The small molecule below binds the protein below.
Small molecule (SMILES): CC(=O)N[C@H]1[C@H](O[C@H]2[C@H](O)[C@@H](NC(C)=O)CO[C@@H]2CO)O[C@H](CO)[C@@H](O)[C@@H]1O

Sequence of chain 4.A:
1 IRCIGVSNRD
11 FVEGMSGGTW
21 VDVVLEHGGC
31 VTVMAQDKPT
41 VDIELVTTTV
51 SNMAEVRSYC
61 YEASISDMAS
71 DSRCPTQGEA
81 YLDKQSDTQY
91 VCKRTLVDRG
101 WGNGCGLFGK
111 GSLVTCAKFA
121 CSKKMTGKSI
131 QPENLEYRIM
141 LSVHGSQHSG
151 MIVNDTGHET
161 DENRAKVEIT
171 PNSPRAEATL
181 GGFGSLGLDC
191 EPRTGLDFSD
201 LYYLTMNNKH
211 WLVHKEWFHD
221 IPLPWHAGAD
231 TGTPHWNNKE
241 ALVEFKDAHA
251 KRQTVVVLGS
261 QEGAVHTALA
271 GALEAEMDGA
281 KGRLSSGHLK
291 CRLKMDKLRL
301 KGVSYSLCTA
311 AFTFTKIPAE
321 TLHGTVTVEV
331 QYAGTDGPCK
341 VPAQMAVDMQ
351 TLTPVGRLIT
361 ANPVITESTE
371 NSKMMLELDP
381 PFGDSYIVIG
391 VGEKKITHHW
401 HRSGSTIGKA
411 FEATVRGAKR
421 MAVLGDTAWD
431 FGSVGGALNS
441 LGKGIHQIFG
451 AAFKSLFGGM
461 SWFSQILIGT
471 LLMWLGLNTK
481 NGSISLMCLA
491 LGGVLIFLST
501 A

Binding-site contacts:
Ligand atom C1 contacts residue ASN154 of chain 4.A at 3.0 Å.
Ligand atom O5 contacts residue ASN154 of chain 4.A at 4.0 Å.
Ligand atom O5 contacts residue THR156 of chain 4.A at 4.2 Å.
Ligand atom C3 contacts residue THR156 of chain 4.A at 4.0 Å.
Ligand atom O7 contacts residue ASN154 of chain 4.A at 3.3 Å (h-bond).
Ligand atom C2 contacts residue ASN154 of chain 4.A at 4.0 Å.
Ligand atom O7 contacts residue GLY150 of chain 4.A at 3.4 Å (h-bond).
Ligand atom C8 contacts residue ASN154 of chain 4.A at 3.9 Å.
Ligand atom C7 contacts residue ASN154 of chain 4.A at 3.5 Å.
Ligand atom C1 contacts residue THR156 of chain 4.A at 3.4 Å.
Ligand atom C1 contacts residue MET151 of chain 4.A at 4.4 Å (hydrophobic).
Ligand atom C5 contacts residue THR156 of chain 4.A at 4.3 Å.
Ligand atom N2 contacts residue ASN154 of chain 4.A at 3.8 Å.
Ligand atom C7 contacts residue GLY150 of chain 4.A at 4.3 Å.
Ligand atom N2 contacts residue THR156 of chain 4.A at 3.8 Å.
Ligand atom C2 contacts residue THR156 of chain 4.A at 3.9 Å.